Binding-site contacts:
Ligand atom O3' contacts residue TYR19 of chain 49.B at 3.0 Å (h-bond).
Ligand atom O4 contacts residue ASN205 of chain 47.A at 3.4 Å (h-bond).
Ligand atom O2' contacts residue THR17 of chain 50.B at 3.3 Å (h-bond).
Ligand atom O4 contacts residue TRP21 of chain 50.B at 3.6 Å.
Ligand atom C1' contacts residue TRP21 of chain 50.B at 3.7 Å (hydrophobic).
Ligand atom C5 contacts residue TRP21 of chain 50.B at 3.4 Å (hydrophobic).
Ligand atom O4 contacts residue ARG68 of chain 47.B at 3.7 Å.
Ligand atom P contacts residue TYR19 of chain 49.B at 3.7 Å.
Ligand atom C4 contacts residue TRP21 of chain 50.B at 3.7 Å (hydrophobic).
Ligand atom OP1 contacts residue LYS18 of chain 49.B at 3.3 Å (salt-bridge).
Ligand atom C2 contacts residue TRP21 of chain 50.B at 3.8 Å (hydrophobic).
Ligand atom N3 contacts residue ARG55 of chain 47.B at 3.5 Å (salt-bridge).
Ligand atom C2 contacts residue ALA56 of chain 47.B at 3.7 Å (hydrophobic).
Ligand atom O2' contacts residue ARG55 of chain 47.B at 2.7 Å (salt-bridge).
Ligand atom N1 contacts residue TRP21 of chain 50.B at 3.5 Å.
Ligand atom N3 contacts residue ASN205 of chain 47.A at 3.7 Å.
Ligand atom O4' contacts residue TRP21 of chain 50.B at 3.6 Å.
Ligand atom P contacts residue ARG202 of chain 47.A at 3.8 Å.
Ligand atom O2 contacts residue ARG55 of chain 47.B at 3.2 Å (salt-bridge).
Ligand atom C6 contacts residue TRP21 of chain 50.B at 3.3 Å (hydrophobic).
Ligand atom C5' contacts residue ARG202 of chain 47.A at 3.0 Å.
Ligand atom N2 contacts residue ALA56 of chain 47.B at 3.3 Å (h-bond).
Ligand atom O3' contacts residue ARG55 of chain 47.B at 3.6 Å.
Ligand atom N1 contacts residue TYR58 of chain 47.B at 3.6 Å.
Ligand atom O4' contacts residue CYS203 of chain 47.A at 3.5 Å (h-bond).
Ligand atom O2' contacts residue TYR19 of chain 49.B at 3.4 Å.
Ligand atom C4 contacts residue ARG68 of chain 47.B at 3.7 Å.
Ligand atom N2 contacts residue THR17 of chain 50.B at 3.8 Å.
Ligand atom N3 contacts residue TRP21 of chain 50.B at 3.8 Å.
Ligand atom C2' contacts residue ARG55 of chain 47.B at 3.6 Å.
Ligand atom N1 contacts residue ALA56 of chain 47.B at 3.2 Å (h-bond).
Ligand atom O2 contacts residue TYR58 of chain 47.B at 3.8 Å.
Ligand atom C6 contacts residue TYR58 of chain 47.B at 3.5 Å (hydrophobic).
Ligand atom O6 contacts residue TYR58 of chain 47.B at 3.0 Å (h-bond).
Ligand atom OP2 contacts residue THR17 of chain 50.B at 3.2 Å.
Ligand atom C1' contacts residue ARG55 of chain 47.B at 3.4 Å.
Ligand atom OP2 contacts residue ARG202 of chain 47.A at 2.5 Å (salt-bridge).
Ligand atom N2 contacts residue ARG55 of chain 47.B at 3.7 Å.
Ligand atom OP1 contacts residue TYR19 of chain 49.B at 3.1 Å (h-bond).
Ligand atom OP2 contacts residue MET15 of chain 50.B at 3.5 Å.

Sequence of chain 47.A:
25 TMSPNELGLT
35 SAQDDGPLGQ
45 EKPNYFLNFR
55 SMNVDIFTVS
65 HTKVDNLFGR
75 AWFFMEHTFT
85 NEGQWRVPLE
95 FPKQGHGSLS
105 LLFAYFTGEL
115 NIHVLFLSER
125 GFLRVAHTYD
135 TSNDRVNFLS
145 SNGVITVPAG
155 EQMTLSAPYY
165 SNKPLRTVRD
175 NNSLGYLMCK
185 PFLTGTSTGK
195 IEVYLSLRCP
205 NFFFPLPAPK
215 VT

Sequence of chain 49.B:
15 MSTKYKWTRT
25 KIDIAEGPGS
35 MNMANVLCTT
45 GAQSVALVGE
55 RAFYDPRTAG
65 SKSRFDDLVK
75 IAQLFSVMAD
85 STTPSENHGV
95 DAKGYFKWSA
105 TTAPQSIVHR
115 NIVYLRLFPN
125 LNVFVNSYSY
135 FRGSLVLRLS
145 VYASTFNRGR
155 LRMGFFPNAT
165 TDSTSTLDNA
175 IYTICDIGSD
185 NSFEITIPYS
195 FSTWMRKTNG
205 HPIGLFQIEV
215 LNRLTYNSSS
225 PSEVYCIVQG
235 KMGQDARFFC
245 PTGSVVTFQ

A small-molecule ligand and the protein it binds are described below.
Small molecule (SMILES): Nc1nc(=O)c2ncn([C@@H]3O[C@H](CO)[C@@H](O[P](=O)(O)OC[C@H]4O[C@@H](n5ccc(=O)[nH]c5=O)[C@H](O)[C@@H]4O[P](=O)(O)OC[C@H]4O[C@@H](n5ccc(=O)[nH]c5=O)[C@H](O)[C@@H]4O[P](=O)(O)OC[C@H]4O[C@@H](n5ccc(=O)[nH]c5=O)[C@H](O)[C@@H]4O[P](=O)(O)OC[C@H]4O[C@@H](n5ccc(=O)[nH]c5=O)[C@H](O)[C@@H]4O[P](=O)(O)OC[C@H]4O[C@@H](n5ccc(=O)[nH]c5=O)[C@H](O)[C@@H]4O)[C@H]3O)c2[nH]1

Sequence of chain 47.B:
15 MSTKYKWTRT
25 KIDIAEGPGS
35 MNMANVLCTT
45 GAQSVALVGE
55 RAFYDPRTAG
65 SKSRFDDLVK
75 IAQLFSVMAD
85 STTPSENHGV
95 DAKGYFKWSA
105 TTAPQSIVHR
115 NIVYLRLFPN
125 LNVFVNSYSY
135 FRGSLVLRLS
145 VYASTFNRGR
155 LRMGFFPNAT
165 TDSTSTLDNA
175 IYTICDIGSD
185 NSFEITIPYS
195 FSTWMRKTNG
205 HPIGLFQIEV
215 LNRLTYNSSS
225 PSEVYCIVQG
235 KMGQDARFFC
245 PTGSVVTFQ

Sequence of chain 50.B:
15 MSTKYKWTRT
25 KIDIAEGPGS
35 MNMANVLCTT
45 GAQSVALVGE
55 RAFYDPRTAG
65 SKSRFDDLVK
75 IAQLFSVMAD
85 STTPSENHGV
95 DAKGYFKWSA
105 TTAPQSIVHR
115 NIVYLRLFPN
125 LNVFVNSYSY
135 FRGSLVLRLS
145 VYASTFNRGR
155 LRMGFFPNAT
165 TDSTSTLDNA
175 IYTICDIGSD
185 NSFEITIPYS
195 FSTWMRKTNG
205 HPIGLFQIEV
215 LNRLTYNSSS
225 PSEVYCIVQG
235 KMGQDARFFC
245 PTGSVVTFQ